Sequence of chain 1.B:
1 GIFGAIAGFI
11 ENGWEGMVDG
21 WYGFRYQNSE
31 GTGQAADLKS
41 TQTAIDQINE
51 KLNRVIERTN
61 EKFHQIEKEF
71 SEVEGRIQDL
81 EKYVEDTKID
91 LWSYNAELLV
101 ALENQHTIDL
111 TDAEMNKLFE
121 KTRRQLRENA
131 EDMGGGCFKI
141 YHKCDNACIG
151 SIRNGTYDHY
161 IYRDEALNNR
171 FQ

Binding-site contacts:
Ligand atom C1 contacts residue ASN285 of chain 1.A at 1.4 Å.
Ligand atom O6 contacts residue ASN298 of chain 1.A at 3.6 Å.
Ligand atom C3 contacts residue ASN285 of chain 1.A at 3.8 Å.
Ligand atom O7 contacts residue GLU69 of chain 1.B at 3.8 Å.
Ligand atom O7 contacts residue ASN285 of chain 1.A at 4.2 Å.
Ligand atom C2 contacts residue ASN285 of chain 1.A at 2.5 Å.
Ligand atom O6 contacts residue GLU69 of chain 1.B at 3.1 Å (salt-bridge).
Ligand atom C1 contacts residue ASN298 of chain 1.A at 3.8 Å.
Ligand atom N2 contacts residue ASN285 of chain 1.A at 2.9 Å (h-bond).
Ligand atom C4 contacts residue ASN285 of chain 1.A at 4.2 Å.
Ligand atom C8 contacts residue ASN285 of chain 1.A at 3.5 Å.
Ligand atom C6 contacts residue ASN298 of chain 1.A at 4.5 Å.
Ligand atom C5 contacts residue ASN285 of chain 1.A at 3.6 Å.
Ligand atom C6 contacts residue GLU69 of chain 1.B at 4.0 Å.
Ligand atom O5 contacts residue ASN285 of chain 1.A at 2.4 Å (h-bond).
Ligand atom O6 contacts residue PRO284 of chain 1.A at 4.1 Å.
Ligand atom N2 contacts residue VAL297 of chain 1.A at 4.2 Å.
Ligand atom C7 contacts residue ASN285 of chain 1.A at 3.4 Å.
Ligand atom O5 contacts residue ASN298 of chain 1.A at 3.9 Å.
Ligand atom C5 contacts residue ASN298 of chain 1.A at 3.9 Å.

A protein and the small-molecule ligand that binds it are described below.
Small molecule (SMILES): CC(=O)N[C@H]1[C@H](O[C@H]2[C@H](O)[C@@H](NC(C)=O)CO[C@@H]2CO)O[C@H](CO)[C@@H](O)[C@@H]1O

Sequence of chain 1.A:
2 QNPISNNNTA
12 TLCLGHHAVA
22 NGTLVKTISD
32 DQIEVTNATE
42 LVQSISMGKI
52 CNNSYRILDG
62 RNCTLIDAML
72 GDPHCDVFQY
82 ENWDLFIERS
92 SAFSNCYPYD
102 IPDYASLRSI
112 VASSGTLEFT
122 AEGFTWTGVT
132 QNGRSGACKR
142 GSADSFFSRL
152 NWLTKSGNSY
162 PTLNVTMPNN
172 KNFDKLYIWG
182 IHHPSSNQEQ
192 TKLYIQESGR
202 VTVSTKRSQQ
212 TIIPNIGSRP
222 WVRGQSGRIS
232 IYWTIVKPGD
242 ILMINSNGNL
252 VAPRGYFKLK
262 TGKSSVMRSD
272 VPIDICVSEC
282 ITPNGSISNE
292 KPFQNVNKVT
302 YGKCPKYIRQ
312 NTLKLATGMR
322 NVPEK